Sequence of chain 1.E:
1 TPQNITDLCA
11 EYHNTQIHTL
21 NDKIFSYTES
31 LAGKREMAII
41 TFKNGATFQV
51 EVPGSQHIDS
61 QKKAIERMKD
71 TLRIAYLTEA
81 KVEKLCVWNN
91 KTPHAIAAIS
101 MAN

Sequence of chain 1.A:
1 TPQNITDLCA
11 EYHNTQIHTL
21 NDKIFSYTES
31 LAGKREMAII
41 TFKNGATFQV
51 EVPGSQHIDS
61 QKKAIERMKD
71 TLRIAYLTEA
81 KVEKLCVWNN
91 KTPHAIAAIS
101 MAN

A protein and the small-molecule ligand that binds it are described below.
Small molecule (SMILES): NC(COC(=O)NCCNc1c(NCCCN2CCN(CCCNC(=O)c3cc(O[C@H]4O[C@H](CO)[C@H](O)[C@H](O)[C@H]4O)cc([N+](=O)[O-])c3)CC2)c(=O)c1=O)COC(=O)NCCNc1c(NCCCN2CCN(CCCNC(=O)c3cc(O[C@H]4O[C@@H](CO)[C@@H](O)[C@@H](O)[C@H]4O)cc([N+](=O)[O-])c3)CC2)c(=O)c1=O

Binding-site contacts:
Ligand atom C62 contacts residue GLN56 of chain 1.E at 4.2 Å.
Ligand atom C63 contacts residue GLN61 of chain 1.E at 4.0 Å.
Ligand atom C59 contacts residue LYS91 of chain 1.E at 3.7 Å.
Ligand atom C63 contacts residue GLN56 of chain 1.E at 4.0 Å.
Ligand atom O21 contacts residue ALA32 of chain 1.A at 3.9 Å.
Ligand atom O19 contacts residue TRP88 of chain 1.E at 3.9 Å.
Ligand atom C60 contacts residue ASN90 of chain 1.E at 3.9 Å.
Ligand atom C56 contacts residue TRP88 of chain 1.E at 4.2 Å (hydrophobic).
Ligand atom O22 contacts residue GLN56 of chain 1.E at 3.4 Å.
Ligand atom C55 contacts residue TRP88 of chain 1.E at 4.0 Å (hydrophobic).
Ligand atom O20 contacts residue TYR12 of chain 1.E at 3.6 Å.
Ligand atom C59 contacts residue ASN90 of chain 1.E at 3.7 Å.
Ligand atom O26 contacts residue TRP88 of chain 1.E at 3.8 Å.
Ligand atom C63 contacts residue TRP88 of chain 1.E at 3.6 Å (hydrophobic).
Ligand atom C62 contacts residue TRP88 of chain 1.E at 3.7 Å (hydrophobic).
Ligand atom N15 contacts residue GLY33 of chain 1.A at 3.7 Å.
Ligand atom O23 contacts residue GLU51 of chain 1.E at 4.1 Å.
Ligand atom O24 contacts residue ASN90 of chain 1.E at 2.9 Å (h-bond).
Ligand atom O23 contacts residue TRP88 of chain 1.E at 3.7 Å.
Ligand atom O21 contacts residue GLY33 of chain 1.A at 2.9 Å (h-bond).
Ligand atom C58 contacts residue GLU51 of chain 1.E at 3.4 Å.
Ligand atom C63 contacts residue HIS57 of chain 1.E at 3.7 Å.
Ligand atom O22 contacts residue GLU51 of chain 1.E at 2.6 Å (salt-bridge).
Ligand atom O26 contacts residue GLN61 of chain 1.E at 3.0 Å (h-bond).
Ligand atom C60 contacts residue LYS91 of chain 1.E at 3.9 Å.
Ligand atom O20 contacts residue GLY33 of chain 1.A at 3.3 Å.
Ligand atom O25 contacts residue GLN56 of chain 1.E at 3.7 Å.
Ligand atom C58 contacts residue LYS91 of chain 1.E at 3.9 Å.
Ligand atom O21 contacts residue TRP88 of chain 1.E at 3.4 Å.
Ligand atom O22 contacts residue LYS91 of chain 1.E at 2.9 Å (salt-bridge).
Ligand atom C54 contacts residue TYR12 of chain 1.E at 4.3 Å (hydrophobic).
Ligand atom C59 contacts residue TRP88 of chain 1.E at 3.7 Å (hydrophobic).
Ligand atom O26 contacts residue GLN56 of chain 1.E at 3.6 Å.
Ligand atom O21 contacts residue GLN61 of chain 1.E at 3.5 Å (h-bond).
Ligand atom N15 contacts residue TYR12 of chain 1.E at 3.7 Å.
Ligand atom O26 contacts residue HIS57 of chain 1.E at 4.1 Å.
Ligand atom C58 contacts residue TRP88 of chain 1.E at 3.5 Å (hydrophobic).
Ligand atom O23 contacts residue ASN90 of chain 1.E at 2.8 Å (h-bond).
Ligand atom O23 contacts residue LYS91 of chain 1.E at 2.8 Å (salt-bridge).
Ligand atom O21 contacts residue TYR12 of chain 1.E at 3.7 Å.